A small-molecule ligand and the protein it binds are described below.
Small molecule (SMILES): O=C(Nc1ccc2c(c1)CCNCC2)c1ccc(Br)cc1

Sequence of chain 1.A:
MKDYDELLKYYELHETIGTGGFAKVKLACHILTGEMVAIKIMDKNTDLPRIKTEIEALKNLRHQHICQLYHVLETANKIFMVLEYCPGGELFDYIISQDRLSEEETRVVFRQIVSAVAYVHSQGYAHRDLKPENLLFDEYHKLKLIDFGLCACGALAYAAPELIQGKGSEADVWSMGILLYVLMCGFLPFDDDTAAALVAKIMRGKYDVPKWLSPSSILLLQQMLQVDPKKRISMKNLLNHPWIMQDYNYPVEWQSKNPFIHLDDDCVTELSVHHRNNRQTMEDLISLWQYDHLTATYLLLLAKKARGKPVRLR

Sequence of chain 1.D:
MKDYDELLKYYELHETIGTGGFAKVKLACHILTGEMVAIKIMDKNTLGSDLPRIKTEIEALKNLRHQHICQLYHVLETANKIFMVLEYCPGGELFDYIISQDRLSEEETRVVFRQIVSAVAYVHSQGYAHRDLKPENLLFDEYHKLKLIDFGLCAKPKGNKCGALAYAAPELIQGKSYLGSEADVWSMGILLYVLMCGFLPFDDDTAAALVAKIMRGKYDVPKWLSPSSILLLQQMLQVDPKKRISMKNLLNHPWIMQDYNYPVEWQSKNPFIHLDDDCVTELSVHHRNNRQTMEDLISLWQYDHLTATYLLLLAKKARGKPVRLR

Binding-site contacts:
Ligand atom N17 contacts residue PRO110 of chain 1.A at 3.9 Å.
Ligand atom C15 contacts residue ILE37 of chain 1.D at 3.7 Å (hydrophobic).
Ligand atom BR1 contacts residue LEU106 of chain 1.A at 3.6 Å.
Ligand atom C8 contacts residue ALA58 of chain 1.A at 4.0 Å (hydrophobic).
Ligand atom C21 contacts residue THR36 of chain 1.D at 3.6 Å.
Ligand atom C11 contacts residue ILE37 of chain 1.A at 3.6 Å (hydrophobic).
Ligand atom C11 contacts residue CYS109 of chain 1.A at 3.2 Å (hydrophobic).
Ligand atom C3 contacts residue LEU159 of chain 1.A at 3.7 Å (hydrophobic).
Ligand atom C4 contacts residue LEU159 of chain 1.A at 3.7 Å (hydrophobic).
Ligand atom C5 contacts residue LEU159 of chain 1.A at 3.8 Å (hydrophobic).
Ligand atom C22 contacts residue ILE37 of chain 1.D at 3.7 Å (hydrophobic).
Ligand atom C6 contacts residue ILE37 of chain 1.A at 4.0 Å (hydrophobic).
Ligand atom C20 contacts residue THR36 of chain 1.D at 3.4 Å.
Ligand atom C14 contacts residue ILE37 of chain 1.D at 3.8 Å (hydrophobic).
Ligand atom N10 contacts residue ILE37 of chain 1.A at 3.6 Å.
Ligand atom C23 contacts residue CYS109 of chain 1.A at 3.6 Å (hydrophobic).
Ligand atom C13 contacts residue PRO110 of chain 1.A at 3.8 Å (hydrophobic).
Ligand atom O9 contacts residue TYR108 of chain 1.A at 3.9 Å.
Ligand atom C4 contacts residue GLU107 of chain 1.A at 3.4 Å.
Ligand atom C6 contacts residue LEU159 of chain 1.A at 3.8 Å (hydrophobic).
Ligand atom C20 contacts residue PRO110 of chain 1.A at 3.8 Å (hydrophobic).
Ligand atom C20 contacts residue GLY112 of chain 1.A at 3.9 Å.
Ligand atom C23 contacts residue ILE37 of chain 1.A at 3.9 Å (hydrophobic).
Ligand atom N10 contacts residue CYS109 of chain 1.A at 3.2 Å (h-bond).
Ligand atom C4 contacts residue ALA58 of chain 1.A at 3.5 Å (hydrophobic).
Ligand atom C3 contacts residue GLU107 of chain 1.A at 3.7 Å.
Ligand atom C4 contacts residue CYS109 of chain 1.A at 3.9 Å (hydrophobic).
Ligand atom C21 contacts residue GLY38 of chain 1.D at 3.9 Å.
Ligand atom O9 contacts residue CYS109 of chain 1.A at 2.9 Å (h-bond).
Ligand atom C21 contacts residue ILE37 of chain 1.D at 3.4 Å (hydrophobic).
Ligand atom C16 contacts residue PRO110 of chain 1.A at 3.4 Å (hydrophobic).
Ligand atom N17 contacts residue THR36 of chain 1.D at 3.0 Å (h-bond).
Ligand atom C12 contacts residue PRO110 of chain 1.A at 3.9 Å (hydrophobic).
Ligand atom C8 contacts residue CYS109 of chain 1.A at 3.5 Å (hydrophobic).
Ligand atom C12 contacts residue CYS109 of chain 1.A at 3.7 Å (hydrophobic).
Ligand atom O9 contacts residue ALA58 of chain 1.A at 3.6 Å.
Ligand atom C5 contacts residue ALA58 of chain 1.A at 3.7 Å (hydrophobic).
Ligand atom C3 contacts residue CYS90 of chain 1.A at 3.7 Å (hydrophobic).
Ligand atom C2 contacts residue LEU159 of chain 1.A at 3.8 Å (hydrophobic).
Ligand atom C7 contacts residue LEU159 of chain 1.A at 3.9 Å (hydrophobic).